Binding-site contacts:
Ligand atom O7 contacts residue GLN608 of chain 1.C at 3.7 Å.
Ligand atom C7 contacts residue ASN359 of chain 1.C at 3.0 Å.
Ligand atom O7 contacts residue PRO358 of chain 1.C at 3.2 Å (h-bond).
Ligand atom O6 contacts residue THR609 of chain 1.C at 4.2 Å.
Ligand atom C5 contacts residue ASN359 of chain 1.C at 3.7 Å.
Ligand atom C4 contacts residue ASN359 of chain 1.C at 4.2 Å.
Ligand atom O6 contacts residue GLN608 of chain 1.C at 2.4 Å (h-bond).
Ligand atom C1 contacts residue ASN359 of chain 1.C at 1.4 Å.
Ligand atom N2 contacts residue ASN359 of chain 1.C at 2.9 Å (h-bond).
Ligand atom C3 contacts residue ASN359 of chain 1.C at 3.8 Å.
Ligand atom C7 contacts residue PRO358 of chain 1.C at 4.2 Å (hydrophobic).
Ligand atom C6 contacts residue GLN608 of chain 1.C at 3.6 Å.
Ligand atom C1 contacts residue GLN608 of chain 1.C at 4.3 Å.
Ligand atom O5 contacts residue GLN608 of chain 1.C at 4.1 Å.
Ligand atom O5 contacts residue ASN359 of chain 1.C at 2.4 Å (h-bond).
Ligand atom O7 contacts residue ASN359 of chain 1.C at 2.7 Å (h-bond).
Ligand atom C2 contacts residue ASN359 of chain 1.C at 2.5 Å.
Ligand atom C8 contacts residue ILE360 of chain 1.C at 4.5 Å (hydrophobic).
Ligand atom C8 contacts residue ASN359 of chain 1.C at 3.5 Å.

The protein below binds the small molecule below.
Small molecule (SMILES): CC(=O)N[C@@H]1[C@@H](O)[C@H](O)[C@@H](CO)O[C@H]1O

Sequence of chain 1.C:
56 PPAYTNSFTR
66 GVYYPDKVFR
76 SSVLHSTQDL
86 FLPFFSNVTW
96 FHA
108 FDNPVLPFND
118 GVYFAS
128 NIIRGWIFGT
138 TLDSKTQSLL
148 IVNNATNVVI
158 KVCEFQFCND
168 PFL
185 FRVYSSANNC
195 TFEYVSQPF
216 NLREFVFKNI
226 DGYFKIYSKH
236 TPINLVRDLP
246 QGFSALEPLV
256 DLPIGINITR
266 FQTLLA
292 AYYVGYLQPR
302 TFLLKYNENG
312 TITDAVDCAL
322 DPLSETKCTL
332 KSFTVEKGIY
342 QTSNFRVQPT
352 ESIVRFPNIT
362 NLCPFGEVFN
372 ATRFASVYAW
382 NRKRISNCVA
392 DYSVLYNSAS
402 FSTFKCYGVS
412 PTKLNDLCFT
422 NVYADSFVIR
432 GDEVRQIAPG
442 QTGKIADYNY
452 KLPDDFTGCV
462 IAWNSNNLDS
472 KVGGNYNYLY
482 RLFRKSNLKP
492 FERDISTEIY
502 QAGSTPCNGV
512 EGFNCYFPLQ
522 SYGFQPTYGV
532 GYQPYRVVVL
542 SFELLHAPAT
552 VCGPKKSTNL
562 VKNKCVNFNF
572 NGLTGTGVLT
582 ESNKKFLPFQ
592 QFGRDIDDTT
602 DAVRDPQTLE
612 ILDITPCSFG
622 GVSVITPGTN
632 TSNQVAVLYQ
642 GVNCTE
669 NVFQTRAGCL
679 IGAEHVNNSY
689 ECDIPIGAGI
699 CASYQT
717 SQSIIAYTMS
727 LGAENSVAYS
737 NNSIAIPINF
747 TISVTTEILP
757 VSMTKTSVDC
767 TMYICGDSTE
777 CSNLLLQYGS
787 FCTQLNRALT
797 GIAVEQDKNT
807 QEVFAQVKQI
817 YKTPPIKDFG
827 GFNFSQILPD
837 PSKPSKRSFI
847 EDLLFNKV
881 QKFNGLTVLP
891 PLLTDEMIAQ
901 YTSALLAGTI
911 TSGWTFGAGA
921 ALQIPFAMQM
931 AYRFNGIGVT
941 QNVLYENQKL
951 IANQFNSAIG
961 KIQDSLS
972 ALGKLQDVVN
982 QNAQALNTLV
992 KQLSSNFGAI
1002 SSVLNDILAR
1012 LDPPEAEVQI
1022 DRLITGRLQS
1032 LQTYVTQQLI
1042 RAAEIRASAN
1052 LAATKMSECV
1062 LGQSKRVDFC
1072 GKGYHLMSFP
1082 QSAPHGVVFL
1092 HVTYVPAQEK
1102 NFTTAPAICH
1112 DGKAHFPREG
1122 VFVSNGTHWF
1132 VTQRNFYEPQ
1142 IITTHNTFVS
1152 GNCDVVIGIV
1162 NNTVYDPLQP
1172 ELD